Sequence of chain 1.D:
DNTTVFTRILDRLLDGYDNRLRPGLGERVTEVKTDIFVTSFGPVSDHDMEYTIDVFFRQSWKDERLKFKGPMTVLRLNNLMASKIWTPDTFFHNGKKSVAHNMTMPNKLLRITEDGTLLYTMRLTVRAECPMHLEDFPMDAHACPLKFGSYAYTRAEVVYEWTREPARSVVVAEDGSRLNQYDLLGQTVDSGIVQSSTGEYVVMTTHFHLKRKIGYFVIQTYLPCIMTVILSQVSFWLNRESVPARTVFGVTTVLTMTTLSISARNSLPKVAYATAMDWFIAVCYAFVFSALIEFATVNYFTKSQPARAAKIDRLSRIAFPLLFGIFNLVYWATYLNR

Binding-site contacts:
Ligand atom O7 contacts residue ASN111 of chain 1.D at 3.2 Å (h-bond).
Ligand atom O5 contacts residue MAN9 of chain 1.K at 4.3 Å.
Ligand atom O4 contacts residue MAN9 of chain 1.K at 3.5 Å (h-bond).
Ligand atom C3 contacts residue ASN111 of chain 1.D at 3.8 Å.
Ligand atom C4 contacts residue MAN9 of chain 1.K at 3.6 Å.
Ligand atom C8 contacts residue MAN8 of chain 1.K at 3.9 Å.
Ligand atom C8 contacts residue MAN7 of chain 1.K at 3.9 Å.
Ligand atom N2 contacts residue MAN9 of chain 1.K at 2.6 Å (h-bond).
Ligand atom C3 contacts residue MAN9 of chain 1.K at 3.1 Å.
Ligand atom C7 contacts residue MAN9 of chain 1.K at 3.6 Å.
Ligand atom N2 contacts residue ASN111 of chain 1.D at 2.8 Å (h-bond).
Ligand atom C8 contacts residue MAN9 of chain 1.K at 3.3 Å.
Ligand atom C6 contacts residue PRO115 of chain 1.D at 3.6 Å (hydrophobic).
Ligand atom O6 contacts residue MET114 of chain 1.D at 4.3 Å.
Ligand atom N2 contacts residue MAN8 of chain 1.K at 4.5 Å.
Ligand atom C7 contacts residue ASN111 of chain 1.D at 3.2 Å.
Ligand atom O6 contacts residue PRO115 of chain 1.D at 3.6 Å.
Ligand atom C1 contacts residue MAN9 of chain 1.K at 3.5 Å.
Ligand atom C5 contacts residue PRO115 of chain 1.D at 3.7 Å (hydrophobic).
Ligand atom C4 contacts residue ASN111 of chain 1.D at 4.2 Å.
Ligand atom O5 contacts residue ASN111 of chain 1.D at 2.4 Å (h-bond).
Ligand atom C2 contacts residue MAN9 of chain 1.K at 3.3 Å.
Ligand atom C1 contacts residue ASN111 of chain 1.D at 1.4 Å.
Ligand atom C8 contacts residue ASN111 of chain 1.D at 4.3 Å.
Ligand atom C5 contacts residue MAN9 of chain 1.K at 3.7 Å.
Ligand atom O5 contacts residue PRO115 of chain 1.D at 4.3 Å.
Ligand atom C2 contacts residue ASN111 of chain 1.D at 2.4 Å.
Ligand atom O3 contacts residue MAN9 of chain 1.K at 4.0 Å.
Ligand atom C5 contacts residue ASN111 of chain 1.D at 3.7 Å.

This small molecule binds to this protein.
Small molecule (SMILES): CC(=O)N[C@@H]1[C@@H](O)[C@H](O)[C@@H](CO)O[C@H]1O